Sequence of chain 1.B:
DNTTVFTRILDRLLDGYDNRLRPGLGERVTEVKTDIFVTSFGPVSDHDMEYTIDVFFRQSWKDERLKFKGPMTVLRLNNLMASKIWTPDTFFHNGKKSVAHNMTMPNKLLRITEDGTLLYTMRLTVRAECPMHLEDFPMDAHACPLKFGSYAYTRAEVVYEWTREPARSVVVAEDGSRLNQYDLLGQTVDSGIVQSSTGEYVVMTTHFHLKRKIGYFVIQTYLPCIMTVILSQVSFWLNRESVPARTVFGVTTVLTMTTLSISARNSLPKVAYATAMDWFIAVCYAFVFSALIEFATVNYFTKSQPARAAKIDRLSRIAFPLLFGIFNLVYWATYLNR

Sequence of chain 1.A:
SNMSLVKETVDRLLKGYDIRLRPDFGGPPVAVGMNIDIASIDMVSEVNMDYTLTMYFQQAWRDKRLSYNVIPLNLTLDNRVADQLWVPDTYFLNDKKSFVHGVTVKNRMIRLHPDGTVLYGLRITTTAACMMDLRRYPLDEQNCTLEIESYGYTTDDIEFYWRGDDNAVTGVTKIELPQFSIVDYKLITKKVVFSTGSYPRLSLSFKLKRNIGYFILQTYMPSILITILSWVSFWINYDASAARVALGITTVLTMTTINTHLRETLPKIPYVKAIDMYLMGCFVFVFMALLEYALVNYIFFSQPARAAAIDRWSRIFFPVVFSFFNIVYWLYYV

The small molecule below binds the protein below.
Small molecule (SMILES): NCCCC(=O)O

Binding-site contacts:
Ligand atom C contacts residue PHE65 of chain 1.B at 4.1 Å (hydrophobic).
Ligand atom CD contacts residue PHE200 of chain 1.A at 4.0 Å (hydrophobic).
Ligand atom C contacts residue ARG67 of chain 1.B at 4.4 Å.
Ligand atom C contacts residue THR202 of chain 1.A at 3.4 Å.
Ligand atom CB contacts residue TYR97 of chain 1.A at 4.2 Å (hydrophobic).
Ligand atom CB contacts residue TYR205 of chain 1.A at 4.4 Å (hydrophobic).
Ligand atom O contacts residue LEU118 of chain 1.B at 3.5 Å.
Ligand atom O contacts residue THR202 of chain 1.A at 4.2 Å.
Ligand atom OXT contacts residue THR202 of chain 1.A at 3.1 Å (h-bond).
Ligand atom CD contacts residue TYR205 of chain 1.A at 3.9 Å (hydrophobic).
Ligand atom C contacts residue LEU118 of chain 1.B at 4.0 Å (hydrophobic).
Ligand atom CD contacts residue TYR157 of chain 1.A at 3.3 Å (hydrophobic).
Ligand atom C contacts residue TYR157 of chain 1.A at 4.5 Å (hydrophobic).
Ligand atom CG contacts residue TYR157 of chain 1.A at 3.7 Å (hydrophobic).
Ligand atom C contacts residue TYR205 of chain 1.A at 4.4 Å (hydrophobic).
Ligand atom O contacts residue TYR157 of chain 1.A at 3.7 Å.
Ligand atom N contacts residue GLU155 of chain 1.A at 2.7 Å (salt-bridge).
Ligand atom CD contacts residue SER156 of chain 1.A at 3.6 Å.
Ligand atom N contacts residue TYR205 of chain 1.A at 4.0 Å.
Ligand atom O contacts residue THR130 of chain 1.B at 2.8 Å.
Ligand atom CB contacts residue PHE65 of chain 1.B at 3.8 Å (hydrophobic).
Ligand atom C contacts residue THR130 of chain 1.B at 4.0 Å.
Ligand atom OXT contacts residue ARG67 of chain 1.B at 3.3 Å (salt-bridge).
Ligand atom CB contacts residue PHE200 of chain 1.A at 4.0 Å (hydrophobic).
Ligand atom N contacts residue TYR97 of chain 1.A at 3.0 Å (h-bond).
Ligand atom CG contacts residue TYR205 of chain 1.A at 3.7 Å (hydrophobic).
Ligand atom N contacts residue PHE200 of chain 1.A at 3.1 Å.
Ligand atom CG contacts residue THR202 of chain 1.A at 3.7 Å.
Ligand atom O contacts residue PHE65 of chain 1.B at 4.4 Å.
Ligand atom CD contacts residue TYR97 of chain 1.A at 3.9 Å (hydrophobic).
Ligand atom CG contacts residue LEU118 of chain 1.B at 3.7 Å (hydrophobic).
Ligand atom OXT contacts residue PHE65 of chain 1.B at 3.8 Å.
Ligand atom CB contacts residue TYR157 of chain 1.A at 4.0 Å (hydrophobic).
Ligand atom CD contacts residue GLU155 of chain 1.A at 3.9 Å.
Ligand atom O contacts residue ARG67 of chain 1.B at 4.1 Å.
Ligand atom N contacts residue SER156 of chain 1.A at 3.8 Å.
Ligand atom OXT contacts residue PHE200 of chain 1.A at 4.2 Å.